The protein below binds the small molecule below.
Small molecule (SMILES): CN(CCOc1ccc(C[C@H](Nc2ccccc2C(=O)c2ccccc2)C(=O)O)cc1)c1ccccn1

Binding-site contacts:
Ligand atom C25 contacts residue ILE139 of chain 1.B at 3.8 Å (hydrophobic).
Ligand atom C24 contacts residue CYS83 of chain 1.B at 3.5 Å (hydrophobic).
Ligand atom C21 contacts residue CYS83 of chain 1.B at 3.5 Å (hydrophobic).
Ligand atom O contacts residue LEU128 of chain 1.B at 3.7 Å.
Ligand atom C22 contacts residue TYR271 of chain 1.B at 3.4 Å (hydrophobic).
Ligand atom O2 contacts residue TYR271 of chain 1.B at 3.7 Å.
Ligand atom C27 contacts residue GLY82 of chain 1.B at 3.5 Å.
Ligand atom C22 contacts residue SER87 of chain 1.B at 3.6 Å.
Ligand atom C27 contacts residue CYS83 of chain 1.B at 3.7 Å (hydrophobic).
Ligand atom C17 contacts residue PHE161 of chain 1.B at 3.3 Å (hydrophobic).
Ligand atom C3 contacts residue CYS83 of chain 1.B at 3.3 Å (hydrophobic).
Ligand atom C26 contacts residue GLY82 of chain 1.B at 3.8 Å.
Ligand atom O1 contacts residue HIS247 of chain 1.B at 3.3 Å.
Ligand atom C11 contacts residue PHE80 of chain 1.B at 3.4 Å (hydrophobic).
Ligand atom C4 contacts residue CYS83 of chain 1.B at 3.6 Å (hydrophobic).
Ligand atom O3 contacts residue HIS121 of chain 1.B at 3.6 Å.
Ligand atom C18 contacts residue PHE161 of chain 1.B at 3.4 Å (hydrophobic).
Ligand atom C28 contacts residue ILE79 of chain 1.B at 3.7 Å (hydrophobic).
Ligand atom C15 contacts residue CYS83 of chain 1.B at 3.6 Å (hydrophobic).
Ligand atom C17 contacts residue PHE80 of chain 1.B at 3.8 Å (hydrophobic).
Ligand atom C12 contacts residue PHE80 of chain 1.B at 3.3 Å (hydrophobic).
Ligand atom C2 contacts residue LEU128 of chain 1.B at 3.8 Å (hydrophobic).
Ligand atom C22 contacts residue HIS121 of chain 1.B at 3.5 Å.
Ligand atom O2 contacts residue LEU267 of chain 1.B at 3.8 Å.
Ligand atom O contacts residue CYS83 of chain 1.B at 3.4 Å (h-bond).
Ligand atom O2 contacts residue SER87 of chain 1.B at 2.7 Å (h-bond).
Ligand atom C contacts residue MET162 of chain 1.B at 3.7 Å (hydrophobic).
Ligand atom C19 contacts residue PHE158 of chain 1.B at 3.6 Å (hydrophobic).
Ligand atom C7 contacts residue TYR125 of chain 1.B at 3.7 Å (hydrophobic).
Ligand atom C27 contacts residue PHE62 of chain 1.B at 3.7 Å (hydrophobic).
Ligand atom N2 contacts residue ILE139 of chain 1.B at 3.5 Å.
Ligand atom O1 contacts residue CYS83 of chain 1.B at 3.7 Å.
Ligand atom C13 contacts residue GLN84 of chain 1.B at 3.5 Å.
Ligand atom O3 contacts residue TYR271 of chain 1.B at 2.6 Å (h-bond).
Ligand atom C8 contacts residue SER87 of chain 1.B at 3.5 Å.
Ligand atom O3 contacts residue HIS247 of chain 1.B at 2.6 Å (h-bond).
Ligand atom C22 contacts residue HIS247 of chain 1.B at 3.5 Å.
Ligand atom N1 contacts residue HIS247 of chain 1.B at 3.5 Å (h-bond).
Ligand atom C28 contacts residue CYS83 of chain 1.B at 3.7 Å (hydrophobic).
Ligand atom O2 contacts residue HIS121 of chain 1.B at 2.8 Å (h-bond).

Sequence of chain 1.B:
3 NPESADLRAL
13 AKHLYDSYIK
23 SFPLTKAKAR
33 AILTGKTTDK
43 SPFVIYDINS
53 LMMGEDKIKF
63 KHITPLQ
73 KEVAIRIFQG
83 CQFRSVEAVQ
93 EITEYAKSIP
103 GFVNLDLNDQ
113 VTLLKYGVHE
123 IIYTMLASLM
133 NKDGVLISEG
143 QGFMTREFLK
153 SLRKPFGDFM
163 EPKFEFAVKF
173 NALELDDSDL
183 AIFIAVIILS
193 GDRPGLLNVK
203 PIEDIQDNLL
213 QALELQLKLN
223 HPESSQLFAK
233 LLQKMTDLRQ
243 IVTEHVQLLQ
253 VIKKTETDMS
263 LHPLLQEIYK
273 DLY